This protein binds this small molecule.
Small molecule (SMILES): O=C(Nc1c[nH]nc1-c1[nH]c2cc(C[NH+]3CCOCC3)ccc2[nH+]1)NC1CC1

Sequence of chain 1.A:
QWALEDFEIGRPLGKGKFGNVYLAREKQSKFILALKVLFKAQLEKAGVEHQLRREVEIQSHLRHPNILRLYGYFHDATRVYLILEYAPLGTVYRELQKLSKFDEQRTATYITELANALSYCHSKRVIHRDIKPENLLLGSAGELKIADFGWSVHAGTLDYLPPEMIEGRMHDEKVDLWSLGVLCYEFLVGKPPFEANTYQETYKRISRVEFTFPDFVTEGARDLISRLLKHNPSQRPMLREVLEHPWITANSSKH

Binding-site contacts:
Ligand atom C19 contacts residue PRO94 of chain 1.A at 3.6 Å (hydrophobic).
Ligand atom C2 contacts residue VAL27 of chain 1.A at 3.5 Å (hydrophobic).
Ligand atom N15 contacts residue ALA93 of chain 1.A at 2.8 Å (h-bond).
Ligand atom C20 contacts residue LEU95 of chain 1.A at 3.9 Å (hydrophobic).
Ligand atom C28 contacts residue GLY96 of chain 1.A at 3.7 Å.
Ligand atom C20 contacts residue GLY96 of chain 1.A at 3.5 Å.
Ligand atom N31 contacts residue LEU19 of chain 1.A at 3.6 Å.
Ligand atom N12 contacts residue ALA93 of chain 1.A at 3.2 Å (h-bond).
Ligand atom C6 contacts residue GLY20 of chain 1.A at 3.7 Å.
Ligand atom C30 contacts residue GLY96 of chain 1.A at 4.0 Å.
Ligand atom N10 contacts residue ALA93 of chain 1.A at 4.0 Å.
Ligand atom C28 contacts residue ARG17 of chain 1.A at 3.9 Å.
Ligand atom C18 contacts residue ALA93 of chain 1.A at 3.0 Å (hydrophobic).
Ligand atom C18 contacts residue PRO94 of chain 1.A at 3.5 Å (hydrophobic).
Ligand atom C29 contacts residue LEU19 of chain 1.A at 3.9 Å (hydrophobic).
Ligand atom C14 contacts residue LEU19 of chain 1.A at 3.9 Å (hydrophobic).
Ligand atom O1 contacts residue VAL27 of chain 1.A at 3.4 Å.
Ligand atom C20 contacts residue PRO94 of chain 1.A at 2.9 Å (hydrophobic).
Ligand atom N10 contacts residue ALA40 of chain 1.A at 3.7 Å.
Ligand atom N12 contacts residue GLU91 of chain 1.A at 3.8 Å.
Ligand atom N21 contacts residue ARG17 of chain 1.A at 3.9 Å.
Ligand atom C23 contacts residue ARG17 of chain 1.A at 2.6 Å.
Ligand atom N10 contacts residue LEU143 of chain 1.A at 3.7 Å.
Ligand atom N3 contacts residue VAL27 of chain 1.A at 3.3 Å.
Ligand atom C17 contacts residue GLY96 of chain 1.A at 3.6 Å.
Ligand atom C30 contacts residue LEU19 of chain 1.A at 3.7 Å (hydrophobic).
Ligand atom C18 contacts residue GLY96 of chain 1.A at 3.0 Å.
Ligand atom N10 contacts residue LEU74 of chain 1.A at 3.6 Å.
Ligand atom C19 contacts residue GLY96 of chain 1.A at 3.3 Å.
Ligand atom C17 contacts residue ALA93 of chain 1.A at 3.2 Å (hydrophobic).
Ligand atom O1 contacts residue LYS42 of chain 1.A at 3.7 Å.
Ligand atom N12 contacts residue TYR92 of chain 1.A at 3.7 Å.
Ligand atom C4 contacts residue VAL27 of chain 1.A at 3.9 Å (hydrophobic).
Ligand atom C8 contacts residue LEU143 of chain 1.A at 3.7 Å (hydrophobic).
Ligand atom C13 contacts residue LEU143 of chain 1.A at 3.9 Å (hydrophobic).
Ligand atom N15 contacts residue TYR92 of chain 1.A at 3.9 Å.
Ligand atom C24 contacts residue ARG17 of chain 1.A at 3.2 Å.
Ligand atom N10 contacts residue GLU91 of chain 1.A at 3.1 Å (salt-bridge).
Ligand atom C9 contacts residue LEU74 of chain 1.A at 3.8 Å (hydrophobic).
Ligand atom C9 contacts residue LEU143 of chain 1.A at 3.5 Å (hydrophobic).